Sequence of chain 1.A:
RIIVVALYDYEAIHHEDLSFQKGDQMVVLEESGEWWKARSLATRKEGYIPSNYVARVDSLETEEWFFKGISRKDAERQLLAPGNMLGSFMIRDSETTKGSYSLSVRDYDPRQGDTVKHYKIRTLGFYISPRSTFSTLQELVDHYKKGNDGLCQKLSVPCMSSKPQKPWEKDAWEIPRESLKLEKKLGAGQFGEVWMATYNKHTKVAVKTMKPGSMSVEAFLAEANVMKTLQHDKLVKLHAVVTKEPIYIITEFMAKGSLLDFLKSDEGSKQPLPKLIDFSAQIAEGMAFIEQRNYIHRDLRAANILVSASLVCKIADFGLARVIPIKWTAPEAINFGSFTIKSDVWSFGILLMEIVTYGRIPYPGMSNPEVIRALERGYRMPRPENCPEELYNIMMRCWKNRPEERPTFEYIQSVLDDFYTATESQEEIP

This small molecule binds to this protein.
Small molecule (SMILES): CN1CCN(C2CCC(n3cc(-c4ccc(Oc5ccccc5)cc4)c4c(N)ncnc43)CC2)CC1

Binding-site contacts:
Ligand atom CAS contacts residue LEU196 of chain 1.A at 3.9 Å (hydrophobic).
Ligand atom CAU contacts residue SER268 of chain 1.A at 3.8 Å.
Ligand atom CAR contacts residue VAL204 of chain 1.A at 3.5 Å (hydrophobic).
Ligand atom OBD contacts residue ILE259 of chain 1.A at 3.9 Å.
Ligand atom CBH contacts residue PHE328 of chain 1.A at 3.7 Å (hydrophobic).
Ligand atom C6 contacts residue ALA216 of chain 1.A at 3.5 Å (hydrophobic).
Ligand atom C2 contacts residue PHE263 of chain 1.A at 3.9 Å (hydrophobic).
Ligand atom CBG contacts residue PHE328 of chain 1.A at 3.6 Å (hydrophobic).
Ligand atom N1 contacts residue PHE263 of chain 1.A at 3.8 Å.
Ligand atom CAM contacts residue LYS218 of chain 1.A at 3.8 Å.
Ligand atom N3 contacts residue MET264 of chain 1.A at 3.8 Å.
Ligand atom CBG contacts residue VAL246 of chain 1.A at 3.5 Å (hydrophobic).
Ligand atom NAG contacts residue VAL204 of chain 1.A at 3.9 Å.
Ligand atom CAM contacts residue THR261 of chain 1.A at 3.7 Å.
Ligand atom CBG contacts residue ASP327 of chain 1.A at 3.4 Å.
Ligand atom N1 contacts residue ALA216 of chain 1.A at 3.7 Å.
Ligand atom NAK contacts residue LEU316 of chain 1.A at 3.7 Å.
Ligand atom C6 contacts residue LEU316 of chain 1.A at 3.6 Å (hydrophobic).
Ligand atom C2 contacts residue MET264 of chain 1.A at 3.1 Å (hydrophobic).
Ligand atom C5 contacts residue LEU316 of chain 1.A at 3.7 Å (hydrophobic).
Ligand atom OBD contacts residue LYS218 of chain 1.A at 3.7 Å.
Ligand atom NAK contacts residue GLU262 of chain 1.A at 3.0 Å (salt-bridge).
Ligand atom CAV contacts residue SER268 of chain 1.A at 3.6 Å.
Ligand atom N1 contacts residue MET264 of chain 1.A at 2.9 Å (h-bond).
Ligand atom CAJ contacts residue VAL204 of chain 1.A at 3.9 Å (hydrophobic).
Ligand atom CBF contacts residue VAL246 of chain 1.A at 3.7 Å (hydrophobic).
Ligand atom C6 contacts residue GLU262 of chain 1.A at 4.0 Å.
Ligand atom CAO contacts residue ASP327 of chain 1.A at 3.4 Å.
Ligand atom NAK contacts residue ALA216 of chain 1.A at 3.1 Å.
Ligand atom CAI contacts residue VAL204 of chain 1.A at 3.5 Å (hydrophobic).
Ligand atom CBF contacts residue ASP327 of chain 1.A at 3.8 Å.
Ligand atom NAK contacts residue THR261 of chain 1.A at 3.1 Å (h-bond).
Ligand atom CAN contacts residue LYS218 of chain 1.A at 3.8 Å.
Ligand atom CBH contacts residue ASP327 of chain 1.A at 3.5 Å.
Ligand atom CAH contacts residue VAL204 of chain 1.A at 3.6 Å (hydrophobic).
Ligand atom OBD contacts residue THR261 of chain 1.A at 3.8 Å.
Ligand atom CBA contacts residue ALA198 of chain 1.A at 3.8 Å (hydrophobic).
Ligand atom CAL contacts residue THR261 of chain 1.A at 3.8 Å.
Ligand atom N1 contacts residue GLU262 of chain 1.A at 3.9 Å.
Ligand atom CAR contacts residue LEU196 of chain 1.A at 3.9 Å (hydrophobic).